Sequence of chain 1.A:
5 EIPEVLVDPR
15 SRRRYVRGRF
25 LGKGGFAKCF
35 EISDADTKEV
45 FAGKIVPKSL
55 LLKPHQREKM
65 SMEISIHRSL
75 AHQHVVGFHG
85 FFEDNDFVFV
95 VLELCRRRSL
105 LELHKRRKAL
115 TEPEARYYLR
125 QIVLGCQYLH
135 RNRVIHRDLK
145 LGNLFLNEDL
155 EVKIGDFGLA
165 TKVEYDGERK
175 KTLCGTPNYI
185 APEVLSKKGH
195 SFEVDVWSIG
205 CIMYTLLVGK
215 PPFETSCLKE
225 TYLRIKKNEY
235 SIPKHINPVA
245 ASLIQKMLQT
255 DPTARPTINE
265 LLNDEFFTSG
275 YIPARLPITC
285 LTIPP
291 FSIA

Binding-site contacts:
Ligand atom C26 contacts residue LEU25 of chain 1.A at 3.7 Å (hydrophobic).
Ligand atom C7 contacts residue PHE149 of chain 1.A at 3.7 Å (hydrophobic).
Ligand atom C32 contacts residue GLY146 of chain 1.A at 3.6 Å.
Ligand atom N33 contacts residue GLU106 of chain 1.A at 2.8 Å (salt-bridge).
Ligand atom C32 contacts residue GLU106 of chain 1.A at 3.6 Å.
Ligand atom C34 contacts residue GLU106 of chain 1.A at 3.3 Å.
Ligand atom C31 contacts residue GLU106 of chain 1.A at 3.6 Å.
Ligand atom C8 contacts residue LEU96 of chain 1.A at 3.5 Å (hydrophobic).
Ligand atom N15 contacts residue ASP160 of chain 1.A at 2.8 Å (salt-bridge).
Ligand atom C4 contacts residue GLU97 of chain 1.A at 3.1 Å.
Ligand atom N1 contacts residue GLU97 of chain 1.A at 3.7 Å.
Ligand atom C21 contacts residue ARG102 of chain 1.A at 3.8 Å.
Ligand atom N11 contacts residue CYS33 of chain 1.A at 3.7 Å.
Ligand atom C19 contacts residue CYS99 of chain 1.A at 3.5 Å (hydrophobic).
Ligand atom C5 contacts residue ALA46 of chain 1.A at 3.8 Å (hydrophobic).
Ligand atom C35 contacts residue GLU106 of chain 1.A at 3.5 Å.
Ligand atom C10 contacts residue PHE149 of chain 1.A at 3.5 Å (hydrophobic).
Ligand atom C4 contacts residue ALA46 of chain 1.A at 3.5 Å (hydrophobic).
Ligand atom C9 contacts residue PHE149 of chain 1.A at 3.5 Å (hydrophobic).
Ligand atom O16 contacts residue LYS48 of chain 1.A at 3.1 Å (salt-bridge).
Ligand atom C31 contacts residue PHE149 of chain 1.A at 3.6 Å (hydrophobic).
Ligand atom C6 contacts residue PHE149 of chain 1.A at 3.7 Å (hydrophobic).
Ligand atom N18 contacts residue CYS99 of chain 1.A at 2.9 Å (h-bond).
Ligand atom C32 contacts residue SER103 of chain 1.A at 3.5 Å.
Ligand atom O25 contacts residue LEU25 of chain 1.A at 3.6 Å.
Ligand atom C22 contacts residue ARG102 of chain 1.A at 3.5 Å.
Ligand atom C35 contacts residue LEU25 of chain 1.A at 3.7 Å (hydrophobic).
Ligand atom N12 contacts residue CYS33 of chain 1.A at 3.6 Å (h-bond).
Ligand atom C23 contacts residue ARG102 of chain 1.A at 3.5 Å.
Ligand atom C36 contacts residue GLU106 of chain 1.A at 3.2 Å.
Ligand atom C13 contacts residue PHE149 of chain 1.A at 3.6 Å (hydrophobic).
Ligand atom N3 contacts residue PHE149 of chain 1.A at 3.6 Å.
Ligand atom N1 contacts residue CYS99 of chain 1.A at 3.0 Å (h-bond).
Ligand atom N11 contacts residue PHE149 of chain 1.A at 3.7 Å.
Ligand atom C14 contacts residue LYS48 of chain 1.A at 3.8 Å.
Ligand atom O25 contacts residue CYS99 of chain 1.A at 3.3 Å (h-bond).
Ligand atom C31 contacts residue SER103 of chain 1.A at 3.6 Å.
Ligand atom C35 contacts residue ARG102 of chain 1.A at 3.5 Å.
Ligand atom C24 contacts residue CYS99 of chain 1.A at 3.7 Å (hydrophobic).
Ligand atom C26 contacts residue ARG100 of chain 1.A at 3.6 Å.

This small molecule binds to this protein.
Small molecule (SMILES): COc1ccc(N2CCN(C)CC2)cc1Nc1ncc2c(n1)-c1c(c(C(N)=O)nn1C)CC2